Binding-site contacts:
Ligand atom CAA contacts residue TYR267 of chain 1.A at 4.0 Å (hydrophobic).
Ligand atom PAY contacts residue PHE42 of chain 1.A at 4.2 Å.
Ligand atom CAO contacts residue LEU200 of chain 1.A at 3.4 Å (hydrophobic).
Ligand atom OAC contacts residue VAL38 of chain 1.A at 4.0 Å.
Ligand atom CAM contacts residue MET196 of chain 1.A at 3.7 Å (hydrophobic).
Ligand atom CAL contacts residue MET196 of chain 1.A at 4.0 Å (hydrophobic).
Ligand atom CAP contacts residue VAL168 of chain 1.A at 4.1 Å (hydrophobic).
Ligand atom OAB contacts residue PHE42 of chain 1.A at 3.9 Å.
Ligand atom OAH contacts residue SER41 of chain 1.A at 2.8 Å (h-bond).
Ligand atom CAR contacts residue LEU200 of chain 1.A at 3.8 Å (hydrophobic).
Ligand atom OAF contacts residue SER41 of chain 1.A at 3.0 Å.
Ligand atom OAE contacts residue VAL38 of chain 1.A at 3.9 Å.
Ligand atom PAY contacts residue ARG65 of chain 1.A at 4.0 Å.
Ligand atom OAF contacts residue SER39 of chain 1.A at 2.9 Å (h-bond).
Ligand atom CAM contacts residue GLY169 of chain 1.A at 3.8 Å.
Ligand atom CAN contacts residue LEU172 of chain 1.A at 3.8 Å (hydrophobic).
Ligand atom OAB contacts residue ARG65 of chain 1.A at 4.2 Å.
Ligand atom OAE contacts residue SER39 of chain 1.A at 2.8 Å.
Ligand atom OAG contacts residue SER41 of chain 1.A at 3.9 Å.
Ligand atom CAO contacts residue GLY197 of chain 1.A at 3.9 Å.
Ligand atom CAN contacts residue VAL168 of chain 1.A at 4.0 Å (hydrophobic).
Ligand atom CAM contacts residue GLY197 of chain 1.A at 3.9 Å.
Ligand atom PAY contacts residue SER39 of chain 1.A at 3.7 Å.
Ligand atom CAA contacts residue MET196 of chain 1.A at 3.4 Å (hydrophobic).
Ligand atom OAE contacts residue TYR61 of chain 1.A at 2.5 Å (h-bond).
Ligand atom CAL contacts residue LEU172 of chain 1.A at 3.9 Å (hydrophobic).
Ligand atom PAZ contacts residue SER41 of chain 1.A at 4.0 Å.
Ligand atom OAF contacts residue PHE42 of chain 1.A at 2.8 Å (h-bond).
Ligand atom CAP contacts residue LEU200 of chain 1.A at 3.5 Å (hydrophobic).
Ligand atom CAN contacts residue GLY169 of chain 1.A at 4.1 Å.
Ligand atom OAB contacts residue TYR61 of chain 1.A at 2.7 Å (h-bond).
Ligand atom OAE contacts residue ARG65 of chain 1.A at 3.0 Å (salt-bridge).
Ligand atom PAY contacts residue TYR61 of chain 1.A at 3.1 Å.
Ligand atom CAQ contacts residue VAL168 of chain 1.A at 4.1 Å (hydrophobic).
Ligand atom CAL contacts residue GLY169 of chain 1.A at 4.2 Å.
Ligand atom CAU contacts residue SER41 of chain 1.A at 4.2 Å.
Ligand atom OAD contacts residue ARG65 of chain 1.A at 3.7 Å.
Ligand atom OAH contacts residue ARG40 of chain 1.A at 3.8 Å.
Ligand atom CAI contacts residue ASN204 of chain 1.A at 4.0 Å.
Ligand atom CAA contacts residue GLY169 of chain 1.A at 3.9 Å.

This small molecule binds to this protein.
Small molecule (SMILES): CCCCCCCCCC[n+]1ccn(CC(O)(P(=O)([O-])O)P(=O)(O)O)c1

Sequence of chain 1.A:
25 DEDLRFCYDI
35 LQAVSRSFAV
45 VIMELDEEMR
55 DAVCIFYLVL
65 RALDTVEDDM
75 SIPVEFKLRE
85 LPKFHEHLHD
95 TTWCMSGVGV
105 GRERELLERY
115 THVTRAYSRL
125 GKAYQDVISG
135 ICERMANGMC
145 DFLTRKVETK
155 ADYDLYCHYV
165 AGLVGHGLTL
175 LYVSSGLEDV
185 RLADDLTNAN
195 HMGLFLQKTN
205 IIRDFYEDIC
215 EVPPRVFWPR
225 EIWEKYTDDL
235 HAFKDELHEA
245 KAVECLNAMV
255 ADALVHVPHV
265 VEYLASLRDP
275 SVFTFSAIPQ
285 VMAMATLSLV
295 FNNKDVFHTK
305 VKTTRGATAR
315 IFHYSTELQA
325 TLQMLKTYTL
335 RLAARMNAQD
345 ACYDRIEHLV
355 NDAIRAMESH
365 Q